Sequence of chain 1.D:
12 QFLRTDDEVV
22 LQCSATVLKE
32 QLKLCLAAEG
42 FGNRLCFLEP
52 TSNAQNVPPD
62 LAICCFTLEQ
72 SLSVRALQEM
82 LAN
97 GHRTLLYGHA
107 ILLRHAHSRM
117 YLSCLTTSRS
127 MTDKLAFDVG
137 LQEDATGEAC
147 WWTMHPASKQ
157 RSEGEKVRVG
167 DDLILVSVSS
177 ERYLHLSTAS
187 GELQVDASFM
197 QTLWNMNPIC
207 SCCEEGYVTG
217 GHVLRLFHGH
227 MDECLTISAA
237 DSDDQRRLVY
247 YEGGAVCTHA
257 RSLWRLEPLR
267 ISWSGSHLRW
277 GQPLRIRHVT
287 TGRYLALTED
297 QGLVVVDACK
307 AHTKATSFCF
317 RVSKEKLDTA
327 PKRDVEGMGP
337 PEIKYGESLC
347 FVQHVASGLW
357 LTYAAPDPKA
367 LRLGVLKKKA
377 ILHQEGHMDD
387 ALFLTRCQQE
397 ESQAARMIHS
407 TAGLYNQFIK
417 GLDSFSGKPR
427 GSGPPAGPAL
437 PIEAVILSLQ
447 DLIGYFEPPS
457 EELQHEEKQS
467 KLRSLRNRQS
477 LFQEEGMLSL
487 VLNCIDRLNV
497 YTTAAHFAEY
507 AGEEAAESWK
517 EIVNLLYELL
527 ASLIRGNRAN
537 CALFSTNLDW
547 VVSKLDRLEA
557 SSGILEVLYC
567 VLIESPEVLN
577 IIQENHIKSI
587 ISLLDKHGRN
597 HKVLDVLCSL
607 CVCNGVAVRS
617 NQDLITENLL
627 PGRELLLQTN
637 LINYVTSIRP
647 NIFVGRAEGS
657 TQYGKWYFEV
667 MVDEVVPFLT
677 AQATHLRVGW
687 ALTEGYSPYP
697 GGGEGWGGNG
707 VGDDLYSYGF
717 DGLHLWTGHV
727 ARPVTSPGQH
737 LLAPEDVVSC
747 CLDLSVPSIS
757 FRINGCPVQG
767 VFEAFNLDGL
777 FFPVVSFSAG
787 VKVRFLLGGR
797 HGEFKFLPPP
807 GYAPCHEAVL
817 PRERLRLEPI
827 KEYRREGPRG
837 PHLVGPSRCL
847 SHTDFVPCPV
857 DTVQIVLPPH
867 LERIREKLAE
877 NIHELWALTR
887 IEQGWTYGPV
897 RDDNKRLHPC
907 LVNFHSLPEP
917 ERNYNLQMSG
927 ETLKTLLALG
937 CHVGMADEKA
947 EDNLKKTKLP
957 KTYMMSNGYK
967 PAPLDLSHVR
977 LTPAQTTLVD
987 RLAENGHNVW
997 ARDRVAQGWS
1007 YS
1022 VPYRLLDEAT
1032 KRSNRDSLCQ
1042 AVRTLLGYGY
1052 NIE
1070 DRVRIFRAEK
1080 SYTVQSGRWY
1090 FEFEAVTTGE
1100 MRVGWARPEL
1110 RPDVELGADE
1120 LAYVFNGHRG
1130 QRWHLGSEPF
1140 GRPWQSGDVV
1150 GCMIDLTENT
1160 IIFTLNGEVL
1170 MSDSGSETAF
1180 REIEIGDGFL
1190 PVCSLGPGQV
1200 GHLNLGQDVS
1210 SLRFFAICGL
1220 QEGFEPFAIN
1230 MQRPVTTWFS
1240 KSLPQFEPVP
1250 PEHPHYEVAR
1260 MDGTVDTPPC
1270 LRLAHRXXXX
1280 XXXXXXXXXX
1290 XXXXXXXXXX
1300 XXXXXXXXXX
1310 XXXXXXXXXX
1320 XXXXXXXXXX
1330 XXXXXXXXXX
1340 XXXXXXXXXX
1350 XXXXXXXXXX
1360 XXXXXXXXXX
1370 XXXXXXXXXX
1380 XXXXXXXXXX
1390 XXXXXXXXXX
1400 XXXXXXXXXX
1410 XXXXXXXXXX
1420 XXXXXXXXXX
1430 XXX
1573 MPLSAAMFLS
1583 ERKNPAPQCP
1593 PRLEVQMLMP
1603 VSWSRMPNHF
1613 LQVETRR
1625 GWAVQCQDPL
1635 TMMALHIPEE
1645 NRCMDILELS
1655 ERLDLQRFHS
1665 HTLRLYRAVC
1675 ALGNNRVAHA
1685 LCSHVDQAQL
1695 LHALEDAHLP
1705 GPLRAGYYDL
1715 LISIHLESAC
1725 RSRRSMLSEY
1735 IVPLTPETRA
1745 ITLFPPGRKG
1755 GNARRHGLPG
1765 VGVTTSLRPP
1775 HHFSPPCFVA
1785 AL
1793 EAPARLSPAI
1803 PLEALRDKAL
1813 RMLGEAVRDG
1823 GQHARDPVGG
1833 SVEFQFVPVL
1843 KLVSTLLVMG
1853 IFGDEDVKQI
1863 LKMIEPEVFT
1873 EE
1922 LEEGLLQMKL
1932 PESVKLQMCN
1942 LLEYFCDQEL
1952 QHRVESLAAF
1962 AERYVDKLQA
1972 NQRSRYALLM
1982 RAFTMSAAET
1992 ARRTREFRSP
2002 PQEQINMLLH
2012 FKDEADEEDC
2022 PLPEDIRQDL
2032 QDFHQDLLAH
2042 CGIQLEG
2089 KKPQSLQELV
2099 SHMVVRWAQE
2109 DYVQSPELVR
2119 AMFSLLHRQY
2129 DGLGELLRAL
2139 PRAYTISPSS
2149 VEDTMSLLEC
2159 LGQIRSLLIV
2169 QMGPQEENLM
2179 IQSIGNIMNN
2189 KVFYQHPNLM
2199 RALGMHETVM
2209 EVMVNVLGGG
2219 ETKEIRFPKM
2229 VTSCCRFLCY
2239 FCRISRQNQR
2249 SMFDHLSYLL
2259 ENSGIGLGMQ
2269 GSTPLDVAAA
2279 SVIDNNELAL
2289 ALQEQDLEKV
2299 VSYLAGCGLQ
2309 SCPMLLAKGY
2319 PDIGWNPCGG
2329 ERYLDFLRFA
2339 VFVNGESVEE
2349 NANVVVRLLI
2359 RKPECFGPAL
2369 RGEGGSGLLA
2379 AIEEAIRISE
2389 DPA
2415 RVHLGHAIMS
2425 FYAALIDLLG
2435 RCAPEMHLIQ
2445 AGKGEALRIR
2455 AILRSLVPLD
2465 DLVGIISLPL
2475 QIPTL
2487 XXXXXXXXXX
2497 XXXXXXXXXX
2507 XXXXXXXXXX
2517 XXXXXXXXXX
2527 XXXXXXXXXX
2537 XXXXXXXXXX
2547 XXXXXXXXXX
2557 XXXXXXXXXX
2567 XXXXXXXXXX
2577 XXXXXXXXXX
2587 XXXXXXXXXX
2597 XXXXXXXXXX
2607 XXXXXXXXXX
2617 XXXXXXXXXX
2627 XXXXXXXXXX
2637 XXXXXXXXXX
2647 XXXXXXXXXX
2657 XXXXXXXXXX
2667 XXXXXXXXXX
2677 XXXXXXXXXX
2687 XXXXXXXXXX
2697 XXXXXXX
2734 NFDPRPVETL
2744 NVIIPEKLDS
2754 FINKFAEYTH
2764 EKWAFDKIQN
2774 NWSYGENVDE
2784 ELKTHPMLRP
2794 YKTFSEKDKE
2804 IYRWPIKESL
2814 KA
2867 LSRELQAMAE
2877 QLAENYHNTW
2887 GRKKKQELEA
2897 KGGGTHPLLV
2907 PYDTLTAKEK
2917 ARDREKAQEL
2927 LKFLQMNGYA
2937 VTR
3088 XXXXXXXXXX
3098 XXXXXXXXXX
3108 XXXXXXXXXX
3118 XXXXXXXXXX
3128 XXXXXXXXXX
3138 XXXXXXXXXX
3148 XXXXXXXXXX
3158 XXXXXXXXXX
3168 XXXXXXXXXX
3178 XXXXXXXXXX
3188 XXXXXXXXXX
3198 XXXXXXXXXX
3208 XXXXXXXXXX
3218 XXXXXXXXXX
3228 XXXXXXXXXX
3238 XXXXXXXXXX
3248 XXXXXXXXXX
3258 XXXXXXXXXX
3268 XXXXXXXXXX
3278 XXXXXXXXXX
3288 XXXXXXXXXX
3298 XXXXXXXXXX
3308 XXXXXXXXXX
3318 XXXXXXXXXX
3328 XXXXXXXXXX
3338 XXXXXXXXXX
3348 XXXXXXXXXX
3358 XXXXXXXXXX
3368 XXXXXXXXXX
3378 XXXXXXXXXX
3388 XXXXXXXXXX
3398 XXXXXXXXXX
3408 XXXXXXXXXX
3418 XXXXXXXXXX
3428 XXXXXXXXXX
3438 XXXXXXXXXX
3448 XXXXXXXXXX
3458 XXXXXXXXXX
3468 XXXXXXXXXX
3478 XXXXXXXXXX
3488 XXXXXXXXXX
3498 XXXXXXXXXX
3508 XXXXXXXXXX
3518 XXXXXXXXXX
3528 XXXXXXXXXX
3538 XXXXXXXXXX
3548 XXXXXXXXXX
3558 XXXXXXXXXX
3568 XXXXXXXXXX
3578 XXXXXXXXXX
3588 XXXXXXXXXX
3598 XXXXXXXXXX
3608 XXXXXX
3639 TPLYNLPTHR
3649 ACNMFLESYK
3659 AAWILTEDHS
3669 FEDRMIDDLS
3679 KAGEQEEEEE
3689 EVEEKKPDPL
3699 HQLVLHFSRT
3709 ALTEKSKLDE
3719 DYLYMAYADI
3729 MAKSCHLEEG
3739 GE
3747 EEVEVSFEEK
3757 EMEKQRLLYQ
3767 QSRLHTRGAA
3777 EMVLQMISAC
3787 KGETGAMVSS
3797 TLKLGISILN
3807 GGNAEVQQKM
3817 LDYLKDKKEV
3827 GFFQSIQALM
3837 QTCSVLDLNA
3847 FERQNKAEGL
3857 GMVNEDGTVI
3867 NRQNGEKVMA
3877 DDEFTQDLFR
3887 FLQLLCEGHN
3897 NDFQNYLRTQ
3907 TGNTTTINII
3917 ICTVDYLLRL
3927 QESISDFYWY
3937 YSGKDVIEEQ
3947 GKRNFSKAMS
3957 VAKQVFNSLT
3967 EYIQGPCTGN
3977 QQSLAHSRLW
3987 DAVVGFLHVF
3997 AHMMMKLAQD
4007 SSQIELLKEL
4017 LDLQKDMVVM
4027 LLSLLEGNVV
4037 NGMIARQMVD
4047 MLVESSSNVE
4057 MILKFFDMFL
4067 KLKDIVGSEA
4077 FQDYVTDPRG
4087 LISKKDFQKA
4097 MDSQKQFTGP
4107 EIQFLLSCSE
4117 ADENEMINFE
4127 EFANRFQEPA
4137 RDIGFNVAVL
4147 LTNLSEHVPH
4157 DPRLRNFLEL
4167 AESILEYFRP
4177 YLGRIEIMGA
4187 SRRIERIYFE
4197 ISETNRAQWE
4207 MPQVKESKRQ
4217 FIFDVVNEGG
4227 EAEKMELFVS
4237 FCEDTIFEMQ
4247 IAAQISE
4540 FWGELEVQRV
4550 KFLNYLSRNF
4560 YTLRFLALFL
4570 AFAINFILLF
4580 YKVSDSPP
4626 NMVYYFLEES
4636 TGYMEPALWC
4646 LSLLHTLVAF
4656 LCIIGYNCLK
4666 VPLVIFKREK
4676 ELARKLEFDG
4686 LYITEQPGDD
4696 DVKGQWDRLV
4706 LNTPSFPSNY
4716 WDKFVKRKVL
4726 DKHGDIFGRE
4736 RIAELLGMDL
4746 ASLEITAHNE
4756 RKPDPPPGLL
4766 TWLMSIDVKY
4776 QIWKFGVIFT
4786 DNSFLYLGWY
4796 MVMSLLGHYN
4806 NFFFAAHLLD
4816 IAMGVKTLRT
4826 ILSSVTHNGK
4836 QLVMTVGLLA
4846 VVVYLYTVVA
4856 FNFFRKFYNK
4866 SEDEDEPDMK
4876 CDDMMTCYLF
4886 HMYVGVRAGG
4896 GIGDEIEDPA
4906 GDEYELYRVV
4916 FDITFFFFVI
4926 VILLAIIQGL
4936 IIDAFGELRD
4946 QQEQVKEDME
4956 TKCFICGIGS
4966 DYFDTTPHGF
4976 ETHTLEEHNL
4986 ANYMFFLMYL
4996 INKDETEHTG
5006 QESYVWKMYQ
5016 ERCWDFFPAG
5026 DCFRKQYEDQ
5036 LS

A protein and the small-molecule ligand that binds it are described below.
Small molecule (SMILES): Nc1ncnc2c1ncn2[C@@H]1O[C@H](CO[P](=O)(O)O[P](=O)(O)CP(=O)(O)O)[C@@H](O)[C@H]1O

Binding-site contacts:
Ligand atom PA contacts residue ARG4215 of chain 1.D at 3.6 Å.
Ligand atom C6 contacts residue PHE4959 of chain 1.D at 4.1 Å (hydrophobic).
Ligand atom O1B contacts residue ARG4215 of chain 1.D at 3.8 Å.
Ligand atom C2' contacts residue CA1 of chain 1.T at 4.0 Å.
Ligand atom N1 contacts residue CYS4958 of chain 1.D at 3.4 Å (h-bond).
Ligand atom N7 contacts residue ASN4984 of chain 1.D at 3.6 Å.
Ligand atom C2 contacts residue LYS4957 of chain 1.D at 4.4 Å.
Ligand atom O2A contacts residue ARG4215 of chain 1.D at 2.5 Å (salt-bridge).
Ligand atom O1G contacts residue ARG4215 of chain 1.D at 4.4 Å.
Ligand atom C2 contacts residue CYS4958 of chain 1.D at 3.4 Å (hydrophobic).
Ligand atom N1 contacts residue THR4979 of chain 1.D at 4.4 Å.
Ligand atom C2 contacts residue PHE4959 of chain 1.D at 3.8 Å (hydrophobic).
Ligand atom N6 contacts residue CYS4958 of chain 1.D at 3.8 Å.
Ligand atom N6 contacts residue LEU4985 of chain 1.D at 3.9 Å.
Ligand atom N1 contacts residue PHE4959 of chain 1.D at 3.5 Å (h-bond).
Ligand atom N6 contacts residue ASN4984 of chain 1.D at 3.8 Å.
Ligand atom N7 contacts residue LEU4985 of chain 1.D at 4.3 Å.
Ligand atom C6 contacts residue CYS4958 of chain 1.D at 4.1 Å (hydrophobic).
Ligand atom C6 contacts residue HIS4983 of chain 1.D at 4.3 Å.
Ligand atom N6 contacts residue PHE4959 of chain 1.D at 3.9 Å.
Ligand atom C2 contacts residue THR4979 of chain 1.D at 4.5 Å.
Ligand atom N6 contacts residue HIS4983 of chain 1.D at 3.0 Å (h-bond).
Ligand atom C5' contacts residue ARG4215 of chain 1.D at 4.5 Å.
Ligand atom O4' contacts residue MET4954 of chain 1.D at 3.7 Å.
Ligand atom C5 contacts residue ASN4984 of chain 1.D at 4.3 Å.
Ligand atom O2A contacts residue LYS4214 of chain 1.D at 4.5 Å.
Ligand atom N6 contacts residue ILE4960 of chain 1.D at 3.9 Å.
Ligand atom C6 contacts residue ASN4984 of chain 1.D at 4.4 Å.
Ligand atom O1A contacts residue ARG4215 of chain 1.D at 3.2 Å (salt-bridge).
Ligand atom N3 contacts residue MET4954 of chain 1.D at 4.4 Å.
Ligand atom O2' contacts residue CA1 of chain 1.T at 3.6 Å.